Sequence of chain 1.A:
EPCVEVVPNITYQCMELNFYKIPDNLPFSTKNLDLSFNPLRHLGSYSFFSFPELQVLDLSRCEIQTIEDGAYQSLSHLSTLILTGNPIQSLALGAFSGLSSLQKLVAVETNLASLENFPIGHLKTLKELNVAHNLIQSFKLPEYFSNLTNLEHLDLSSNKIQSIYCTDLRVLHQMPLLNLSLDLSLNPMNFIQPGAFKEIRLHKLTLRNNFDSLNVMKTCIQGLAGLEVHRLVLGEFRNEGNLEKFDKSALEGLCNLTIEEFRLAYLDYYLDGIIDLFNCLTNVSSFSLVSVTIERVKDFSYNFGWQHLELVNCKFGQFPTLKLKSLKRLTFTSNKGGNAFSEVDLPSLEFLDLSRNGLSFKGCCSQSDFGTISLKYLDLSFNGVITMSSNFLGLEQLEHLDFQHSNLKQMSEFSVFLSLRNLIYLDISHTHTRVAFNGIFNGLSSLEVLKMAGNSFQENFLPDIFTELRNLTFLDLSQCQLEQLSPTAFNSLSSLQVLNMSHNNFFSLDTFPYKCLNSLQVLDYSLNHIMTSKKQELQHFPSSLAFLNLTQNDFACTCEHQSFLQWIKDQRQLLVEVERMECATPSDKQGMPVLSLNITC

The protein below binds the small molecule below.
Small molecule (SMILES): CC(=O)N[C@@H]1[C@@H](O)[C@H](O)[C@@H](CO)O[C@H]1O

Binding-site contacts:
Ligand atom C1 contacts residue GLY145 of chain 1.A at 4.0 Å.
Ligand atom O7 contacts residue GLY145 of chain 1.A at 3.8 Å.
Ligand atom C5 contacts residue ASN171 of chain 1.A at 3.7 Å.
Ligand atom O6 contacts residue HIS146 of chain 1.A at 3.9 Å.
Ligand atom O5 contacts residue GLY145 of chain 1.A at 4.2 Å.
Ligand atom N2 contacts residue ASN171 of chain 1.A at 2.6 Å (h-bond).
Ligand atom C3 contacts residue ASN171 of chain 1.A at 3.7 Å.
Ligand atom O5 contacts residue HIS146 of chain 1.A at 4.0 Å.
Ligand atom O7 contacts residue ASN171 of chain 1.A at 3.5 Å (h-bond).
Ligand atom C2 contacts residue GLY145 of chain 1.A at 4.2 Å.
Ligand atom C4 contacts residue ASN171 of chain 1.A at 4.2 Å.
Ligand atom O6 contacts residue LYS148 of chain 1.A at 4.5 Å.
Ligand atom C8 contacts residue ASN171 of chain 1.A at 4.3 Å.
Ligand atom C7 contacts residue GLY145 of chain 1.A at 4.4 Å.
Ligand atom O5 contacts residue ASN171 of chain 1.A at 2.4 Å (h-bond).
Ligand atom C1 contacts residue ASN171 of chain 1.A at 1.4 Å.
Ligand atom C2 contacts residue ASN171 of chain 1.A at 2.3 Å.
Ligand atom C7 contacts residue ASN171 of chain 1.A at 3.2 Å.
Ligand atom O7 contacts residue TYR168 of chain 1.A at 4.2 Å.